Binding-site contacts:
Ligand atom O5 contacts residue ASN371 of chain 1.B at 2.3 Å (h-bond).
Ligand atom C2 contacts residue ASN371 of chain 1.B at 2.5 Å.
Ligand atom C5 contacts residue ASN371 of chain 1.B at 3.6 Å.
Ligand atom C1 contacts residue ASN371 of chain 1.B at 1.4 Å.
Ligand atom N2 contacts residue ASN371 of chain 1.B at 3.0 Å (h-bond).
Ligand atom C7 contacts residue ASN371 of chain 1.B at 3.7 Å.
Ligand atom C8 contacts residue GLY367 of chain 1.B at 4.0 Å.
Ligand atom C8 contacts residue PHE370 of chain 1.B at 4.3 Å (hydrophobic).
Ligand atom O7 contacts residue PHE370 of chain 1.B at 4.5 Å.
Ligand atom C4 contacts residue ASN371 of chain 1.B at 4.2 Å.
Ligand atom O7 contacts residue ASN371 of chain 1.B at 3.9 Å.
Ligand atom C8 contacts residue PHE366 of chain 1.B at 3.9 Å (hydrophobic).
Ligand atom C3 contacts residue ASN371 of chain 1.B at 3.8 Å.
Ligand atom N2 contacts residue GLY367 of chain 1.B at 4.3 Å.

Sequence of chain 1.B:
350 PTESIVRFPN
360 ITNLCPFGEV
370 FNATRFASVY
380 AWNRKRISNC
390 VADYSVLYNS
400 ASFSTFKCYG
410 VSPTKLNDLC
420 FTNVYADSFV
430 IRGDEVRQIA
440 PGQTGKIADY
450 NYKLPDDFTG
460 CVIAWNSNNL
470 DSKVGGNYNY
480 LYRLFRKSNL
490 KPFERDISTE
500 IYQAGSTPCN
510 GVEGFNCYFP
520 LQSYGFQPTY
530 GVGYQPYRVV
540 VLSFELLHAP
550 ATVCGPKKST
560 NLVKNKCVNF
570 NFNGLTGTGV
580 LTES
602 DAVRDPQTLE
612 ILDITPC

A protein and the small-molecule ligand that binds it are described below.
Small molecule (SMILES): CC(=O)N[C@@H]1[C@@H](O)[C@H](O)[C@@H](CO)O[C@H]1O